This protein binds this small molecule.
Small molecule (SMILES): CC(=O)N[C@@H]1[C@@H](O)[C@H](O)[C@@H](CO)O[C@H]1O

Binding-site contacts:
Ligand atom C8 contacts residue ASN234 of chain 1.A at 4.5 Å.
Ligand atom C5 contacts residue ASN234 of chain 1.A at 3.6 Å.
Ligand atom C3 contacts residue ASN234 of chain 1.A at 3.8 Å.
Ligand atom C4 contacts residue ASN234 of chain 1.A at 4.2 Å.
Ligand atom O5 contacts residue ASN234 of chain 1.A at 2.3 Å (h-bond).
Ligand atom N2 contacts residue ASN234 of chain 1.A at 3.0 Å (h-bond).
Ligand atom C1 contacts residue ASN234 of chain 1.A at 1.4 Å.
Ligand atom C2 contacts residue ASN234 of chain 1.A at 2.5 Å.
Ligand atom C7 contacts residue ASN234 of chain 1.A at 4.1 Å.
Ligand atom C8 contacts residue GLY232 of chain 1.A at 4.0 Å.

Sequence of chain 1.A:
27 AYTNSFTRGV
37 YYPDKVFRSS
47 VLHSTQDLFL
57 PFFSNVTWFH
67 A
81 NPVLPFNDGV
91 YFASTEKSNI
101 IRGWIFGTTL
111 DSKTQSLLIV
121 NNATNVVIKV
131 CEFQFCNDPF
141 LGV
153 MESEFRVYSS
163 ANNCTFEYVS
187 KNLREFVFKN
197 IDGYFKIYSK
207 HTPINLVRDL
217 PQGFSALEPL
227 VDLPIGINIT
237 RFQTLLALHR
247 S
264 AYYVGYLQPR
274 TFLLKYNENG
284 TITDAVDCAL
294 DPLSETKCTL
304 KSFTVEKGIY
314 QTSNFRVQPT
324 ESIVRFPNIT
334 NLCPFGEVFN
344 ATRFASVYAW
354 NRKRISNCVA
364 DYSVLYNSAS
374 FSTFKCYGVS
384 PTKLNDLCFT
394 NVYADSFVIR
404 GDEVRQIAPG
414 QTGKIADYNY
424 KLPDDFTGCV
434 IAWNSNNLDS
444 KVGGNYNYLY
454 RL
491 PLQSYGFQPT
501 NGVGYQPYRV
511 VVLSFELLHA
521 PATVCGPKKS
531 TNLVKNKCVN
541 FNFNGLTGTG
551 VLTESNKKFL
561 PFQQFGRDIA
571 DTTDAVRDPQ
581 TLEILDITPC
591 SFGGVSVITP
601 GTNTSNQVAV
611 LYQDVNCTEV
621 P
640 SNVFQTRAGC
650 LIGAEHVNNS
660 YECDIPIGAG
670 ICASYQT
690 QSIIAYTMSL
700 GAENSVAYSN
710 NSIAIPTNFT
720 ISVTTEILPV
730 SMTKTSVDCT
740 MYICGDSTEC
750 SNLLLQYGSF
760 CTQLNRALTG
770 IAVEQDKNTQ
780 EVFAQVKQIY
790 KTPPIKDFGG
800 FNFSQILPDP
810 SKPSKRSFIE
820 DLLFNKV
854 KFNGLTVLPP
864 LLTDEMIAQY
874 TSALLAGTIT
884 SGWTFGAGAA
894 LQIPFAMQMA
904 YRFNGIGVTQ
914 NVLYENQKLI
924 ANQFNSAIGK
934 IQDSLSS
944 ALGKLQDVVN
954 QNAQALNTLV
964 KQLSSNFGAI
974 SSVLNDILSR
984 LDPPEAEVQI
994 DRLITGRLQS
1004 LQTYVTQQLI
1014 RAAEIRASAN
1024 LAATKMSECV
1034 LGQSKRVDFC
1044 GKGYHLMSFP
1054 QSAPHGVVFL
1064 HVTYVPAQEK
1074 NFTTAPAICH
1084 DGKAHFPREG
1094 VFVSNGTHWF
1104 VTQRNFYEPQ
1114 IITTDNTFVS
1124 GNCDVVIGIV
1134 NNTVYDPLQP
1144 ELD